This small molecule binds to this protein.
Small molecule (SMILES): NC(=O)[C@H]1CCCC[C@H]1NC(=O)C1(NC(=O)[C@H](Cc2ccc(OP(=O)(O)O)cc2)NC(=O)OCc2cccc(N)c2)CCCCC1

Sequence of chain 1.E:
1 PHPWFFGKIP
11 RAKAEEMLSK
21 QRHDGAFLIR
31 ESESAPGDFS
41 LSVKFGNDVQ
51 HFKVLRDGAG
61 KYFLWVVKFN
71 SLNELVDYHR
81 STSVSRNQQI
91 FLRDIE

Binding-site contacts:
Ligand atom O26 contacts residue SER32 of chain 1.E at 3.2 Å (h-bond).
Ligand atom O11 contacts residue ARG11 of chain 1.E at 2.7 Å (salt-bridge).
Ligand atom O26 contacts residue SER34 of chain 1.E at 2.8 Å (h-bond).
Ligand atom P24 contacts residue SER32 of chain 1.E at 3.5 Å.
Ligand atom C10 contacts residue ARG11 of chain 1.E at 3.6 Å.
Ligand atom O27 contacts residue ARG11 of chain 1.E at 2.8 Å (salt-bridge).
Ligand atom N1 contacts residue SER34 of chain 1.E at 3.6 Å.
Ligand atom C42 contacts residue TRP65 of chain 1.E at 3.7 Å (hydrophobic).
Ligand atom C31 contacts residue GLN50 of chain 1.E at 3.5 Å.
Ligand atom C44 contacts residue LYS53 of chain 1.E at 3.7 Å.
Ligand atom C14 contacts residue LYS53 of chain 1.E at 3.5 Å.
Ligand atom C17 contacts residue SER40 of chain 1.E at 3.7 Å.
Ligand atom P24 contacts residue SER34 of chain 1.E at 3.6 Å.
Ligand atom C7 contacts residue ARG11 of chain 1.E at 3.0 Å.
Ligand atom C14 contacts residue HIS51 of chain 1.E at 3.5 Å.
Ligand atom O25 contacts residue SER40 of chain 1.E at 2.6 Å (h-bond).
Ligand atom C5 contacts residue ARG11 of chain 1.E at 3.5 Å.
Ligand atom C30 contacts residue PHE52 of chain 1.E at 3.5 Å (hydrophobic).
Ligand atom O25 contacts residue SER32 of chain 1.E at 3.0 Å (h-bond).
Ligand atom O23 contacts residue SER34 of chain 1.E at 3.2 Å (h-bond).
Ligand atom N28 contacts residue HIS51 of chain 1.E at 2.9 Å (h-bond).
Ligand atom O25 contacts residue ARG30 of chain 1.E at 2.7 Å (salt-bridge).
Ligand atom C21 contacts residue HIS51 of chain 1.E at 3.5 Å.
Ligand atom N45 contacts residue LEU55 of chain 1.E at 3.2 Å.
Ligand atom P24 contacts residue ARG30 of chain 1.E at 3.4 Å.
Ligand atom O46 contacts residue LYS53 of chain 1.E at 2.9 Å (salt-bridge).
Ligand atom C6 contacts residue ARG11 of chain 1.E at 3.1 Å.
Ligand atom O27 contacts residue ARG30 of chain 1.E at 2.8 Å (salt-bridge).
Ligand atom C15 contacts residue LYS53 of chain 1.E at 3.6 Å.
Ligand atom C13 contacts residue HIS51 of chain 1.E at 3.2 Å.
Ligand atom C20 contacts residue LYS53 of chain 1.E at 3.7 Å.
Ligand atom C38 contacts residue TRP65 of chain 1.E at 3.6 Å (hydrophobic).
Ligand atom C43 contacts residue TRP65 of chain 1.E at 3.6 Å (hydrophobic).
Ligand atom C16 contacts residue LYS53 of chain 1.E at 3.5 Å.
Ligand atom O46 contacts residue PHE52 of chain 1.E at 3.4 Å.
Ligand atom C16 contacts residue HIS51 of chain 1.E at 3.6 Å.
Ligand atom C42 contacts residue LEU64 of chain 1.E at 3.4 Å (hydrophobic).
Ligand atom C2 contacts residue ARG11 of chain 1.E at 3.6 Å.
Ligand atom N45 contacts residue LEU64 of chain 1.E at 3.0 Å (h-bond).
Ligand atom N45 contacts residue LYS53 of chain 1.E at 2.9 Å (salt-bridge).